Sequence of chain 6.B:
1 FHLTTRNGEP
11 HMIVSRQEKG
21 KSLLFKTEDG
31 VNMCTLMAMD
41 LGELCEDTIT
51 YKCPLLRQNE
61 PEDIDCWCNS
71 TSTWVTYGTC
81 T

The small molecule below binds the protein below.
Small molecule (SMILES): CC(=O)N[C@@H]1[C@@H](O)[C@H](O)[C@@H](CO)O[C@H]1O

Binding-site contacts:
Ligand atom N2 contacts residue VAL31 of chain 6.B at 4.0 Å.
Ligand atom O3 contacts residue VAL31 of chain 6.B at 3.6 Å.
Ligand atom C3 contacts residue NAG1 of chain 6.R at 3.7 Å.
Ligand atom C6 contacts residue LEU24 of chain 6.B at 4.5 Å (hydrophobic).
Ligand atom C5 contacts residue ASN69 of chain 6.B at 3.7 Å.
Ligand atom N2 contacts residue ASN69 of chain 6.B at 4.3 Å.
Ligand atom C8 contacts residue ASN69 of chain 6.B at 3.4 Å.
Ligand atom C6 contacts residue MET33 of chain 6.B at 3.5 Å (hydrophobic).
Ligand atom C4 contacts residue VAL31 of chain 6.B at 3.8 Å (hydrophobic).
Ligand atom C8 contacts residue SER70 of chain 6.B at 3.7 Å.
Ligand atom O5 contacts residue ASN69 of chain 6.B at 2.8 Å (h-bond).
Ligand atom O4 contacts residue NAG1 of chain 6.R at 3.0 Å.
Ligand atom C5 contacts residue NAG1 of chain 6.R at 4.3 Å.
Ligand atom O1 contacts residue MET33 of chain 6.B at 3.9 Å.
Ligand atom O7 contacts residue ASN69 of chain 6.B at 3.8 Å.
Ligand atom C8 contacts residue ARG57 of chain 6.B at 4.2 Å.
Ligand atom O1 contacts residue VAL31 of chain 6.B at 3.4 Å (h-bond).
Ligand atom O4 contacts residue VAL31 of chain 6.B at 3.3 Å.
Ligand atom O3 contacts residue NAG1 of chain 6.R at 2.6 Å (h-bond).
Ligand atom C3 contacts residue VAL31 of chain 6.B at 3.0 Å (hydrophobic).
Ligand atom C5 contacts residue VAL31 of chain 6.B at 4.2 Å (hydrophobic).
Ligand atom C2 contacts residue ASN69 of chain 6.B at 4.2 Å.
Ligand atom O5 contacts residue MET33 of chain 6.B at 4.2 Å.
Ligand atom C1 contacts residue ASN69 of chain 6.B at 2.7 Å.
Ligand atom O6 contacts residue NAG1 of chain 6.R at 3.0 Å.
Ligand atom C4 contacts residue NAG1 of chain 6.R at 3.2 Å.
Ligand atom C7 contacts residue SER70 of chain 6.B at 4.4 Å.
Ligand atom C1 contacts residue VAL31 of chain 6.B at 4.3 Å (hydrophobic).
Ligand atom C7 contacts residue ASN69 of chain 6.B at 3.8 Å.
Ligand atom C5 contacts residue MET33 of chain 6.B at 3.7 Å (hydrophobic).
Ligand atom C6 contacts residue NAG1 of chain 6.R at 4.3 Å.
Ligand atom C2 contacts residue VAL31 of chain 6.B at 4.0 Å (hydrophobic).
Ligand atom C6 contacts residue ASN69 of chain 6.B at 4.4 Å.
Ligand atom O1 contacts residue SER70 of chain 6.B at 4.2 Å.
Ligand atom O1 contacts residue ASN69 of chain 6.B at 2.1 Å (h-bond).